Sequence of chain 1.B:
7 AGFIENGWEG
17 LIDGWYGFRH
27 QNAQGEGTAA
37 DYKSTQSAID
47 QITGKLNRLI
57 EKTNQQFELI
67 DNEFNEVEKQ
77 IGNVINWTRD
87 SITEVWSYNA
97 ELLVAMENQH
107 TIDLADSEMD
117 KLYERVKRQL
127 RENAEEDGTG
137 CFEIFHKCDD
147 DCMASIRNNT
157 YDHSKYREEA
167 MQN

Binding-site contacts:
Ligand atom C8 contacts residue ASN79 of chain 1.B at 3.0 Å.
Ligand atom C7 contacts residue ASN79 of chain 1.B at 3.9 Å.
Ligand atom C4 contacts residue ASN82 of chain 1.B at 4.1 Å.
Ligand atom O5 contacts residue ASN82 of chain 1.B at 2.3 Å (h-bond).
Ligand atom C1 contacts residue ASN82 of chain 1.B at 1.4 Å.
Ligand atom O7 contacts residue ASN79 of chain 1.B at 4.4 Å.
Ligand atom O7 contacts residue GLU72 of chain 1.B at 3.1 Å (salt-bridge).
Ligand atom C7 contacts residue GLU72 of chain 1.B at 3.4 Å.
Ligand atom C7 contacts residue ASN82 of chain 1.B at 3.7 Å.
Ligand atom O7 contacts residue ASN82 of chain 1.B at 4.4 Å.
Ligand atom C8 contacts residue LYS75 of chain 1.B at 3.7 Å.
Ligand atom C3 contacts residue ASN82 of chain 1.B at 3.6 Å.
Ligand atom C3 contacts residue GLU72 of chain 1.B at 4.3 Å.
Ligand atom C8 contacts residue GLY78 of chain 1.B at 3.6 Å.
Ligand atom C8 contacts residue ASN82 of chain 1.B at 4.3 Å.
Ligand atom N2 contacts residue ASN82 of chain 1.B at 2.7 Å (h-bond).
Ligand atom C5 contacts residue ASN82 of chain 1.B at 3.6 Å.
Ligand atom N2 contacts residue GLY78 of chain 1.B at 4.4 Å.
Ligand atom O3 contacts residue GLU72 of chain 1.B at 3.7 Å.
Ligand atom C2 contacts residue ASN82 of chain 1.B at 2.2 Å.
Ligand atom N2 contacts residue GLU72 of chain 1.B at 3.9 Å.
Ligand atom C8 contacts residue GLU72 of chain 1.B at 3.9 Å.

A protein and the small-molecule ligand that binds it are described below.
Small molecule (SMILES): CC(=O)N[C@@H]1[C@@H](O)[C@H](O)[C@@H](CO)O[C@H]1O